Sequence of chain 2.A:
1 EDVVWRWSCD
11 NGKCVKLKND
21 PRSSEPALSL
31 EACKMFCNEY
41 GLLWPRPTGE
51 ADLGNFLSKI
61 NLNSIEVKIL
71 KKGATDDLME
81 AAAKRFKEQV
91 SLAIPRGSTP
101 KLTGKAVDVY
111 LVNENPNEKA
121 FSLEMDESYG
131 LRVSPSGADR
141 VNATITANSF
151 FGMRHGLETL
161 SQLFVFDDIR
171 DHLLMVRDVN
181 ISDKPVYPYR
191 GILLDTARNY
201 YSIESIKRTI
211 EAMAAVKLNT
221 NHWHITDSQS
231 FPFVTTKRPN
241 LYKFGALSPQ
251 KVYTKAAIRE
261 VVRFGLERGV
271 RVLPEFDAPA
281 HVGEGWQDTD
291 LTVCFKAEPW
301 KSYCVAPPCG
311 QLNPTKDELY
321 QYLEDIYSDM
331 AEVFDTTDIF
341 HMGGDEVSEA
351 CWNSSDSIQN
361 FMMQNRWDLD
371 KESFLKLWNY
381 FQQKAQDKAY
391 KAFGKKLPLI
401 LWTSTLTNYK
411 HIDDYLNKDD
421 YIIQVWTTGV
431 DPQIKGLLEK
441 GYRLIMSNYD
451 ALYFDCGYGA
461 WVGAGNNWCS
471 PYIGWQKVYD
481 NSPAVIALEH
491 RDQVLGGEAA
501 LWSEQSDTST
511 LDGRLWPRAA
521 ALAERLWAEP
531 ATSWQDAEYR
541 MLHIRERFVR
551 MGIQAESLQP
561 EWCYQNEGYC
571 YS

Binding-site contacts:
Ligand atom O6 contacts residue TRP502 of chain 1.A at 3.7 Å.
Ligand atom O4 contacts residue GLU504 of chain 1.A at 2.4 Å (salt-bridge).
Ligand atom O6 contacts residue ASP455 of chain 1.A at 2.8 Å (salt-bridge).
Ligand atom C6 contacts residue TRP468 of chain 1.A at 3.7 Å (hydrophobic).
Ligand atom C7 contacts residue LYS301 of chain 1.A at 3.3 Å.
Ligand atom C9 contacts residue ASP345 of chain 1.A at 3.1 Å.
Ligand atom C4 contacts residue GLU504 of chain 1.A at 3.2 Å.
Ligand atom O4 contacts residue ARG198 of chain 1.A at 2.7 Å (salt-bridge).
Ligand atom C2 contacts residue TRP468 of chain 1.A at 3.7 Å (hydrophobic).
Ligand atom C8 contacts residue LYS301 of chain 1.A at 3.3 Å.
Ligand atom C8 contacts residue TRP468 of chain 1.A at 3.6 Å (hydrophobic).
Ligand atom C6 contacts residue VAL305 of chain 1.A at 3.1 Å (hydrophobic).
Ligand atom C6 contacts residue GLU504 of chain 1.A at 3.7 Å.
Ligand atom N2 contacts residue LYS301 of chain 1.A at 3.0 Å (salt-bridge).
Ligand atom C1 contacts residue LYS301 of chain 1.A at 3.4 Å.
Ligand atom C8 contacts residue TRP502 of chain 1.A at 3.6 Å (hydrophobic).
Ligand atom C6 contacts residue TRP426 of chain 1.A at 3.5 Å (hydrophobic).
Ligand atom C8 contacts residue SER572 of chain 2.A at 3.5 Å.
Ligand atom C5 contacts residue TRP502 of chain 1.A at 3.6 Å (hydrophobic).
Ligand atom O6 contacts residue TRP426 of chain 1.A at 3.4 Å.
Ligand atom C6 contacts residue ASP455 of chain 1.A at 3.4 Å.
Ligand atom O5 contacts residue TRP468 of chain 1.A at 3.7 Å.
Ligand atom O5 contacts residue TRP468 of chain 1.A at 3.7 Å.
Ligand atom C3 contacts residue ARG198 of chain 1.A at 3.7 Å.
Ligand atom N2 contacts residue ALA306 of chain 1.A at 3.6 Å.
Ligand atom O4 contacts residue TRP502 of chain 1.A at 3.3 Å.
Ligand atom O3 contacts residue HIS281 of chain 1.A at 3.2 Å.
Ligand atom C8 contacts residue TYR453 of chain 1.A at 3.0 Å (hydrophobic).
Ligand atom O4 contacts residue TRP468 of chain 1.A at 3.6 Å.
Ligand atom O6 contacts residue LYS301 of chain 1.A at 3.5 Å.
Ligand atom O6 contacts residue VAL305 of chain 1.A at 3.0 Å (h-bond).
Ligand atom C6 contacts residue TRP468 of chain 1.A at 3.4 Å (hydrophobic).
Ligand atom O6 contacts residue TRP468 of chain 1.A at 2.6 Å (h-bond).
Ligand atom C1 contacts residue VAL305 of chain 1.A at 3.7 Å (hydrophobic).
Ligand atom O3 contacts residue ARG198 of chain 1.A at 2.5 Å (salt-bridge).
Ligand atom C6 contacts residue TRP502 of chain 1.A at 3.7 Å (hydrophobic).
Ligand atom O6 contacts residue TYR453 of chain 1.A at 3.6 Å.
Ligand atom O3 contacts residue GLU504 of chain 1.A at 3.7 Å.
Ligand atom C7 contacts residue TRP426 of chain 1.A at 3.6 Å (hydrophobic).
Ligand atom N2 contacts residue VAL305 of chain 1.A at 3.1 Å (h-bond).

A small-molecule ligand and the protein it binds are described below.
Small molecule (SMILES): CC(=O)N[C@@H]1[C@@H](O)[C@H](O[C@@H]2O[C@H](CO)[C@@H](O[C@@H]3O[C@H](CO)[C@@H](O[C@@H]4O[C@H](CO)[C@@H](O)[C@H](O)[C@H]4[N+](C)(C)C)[C@H](O)[C@H]3NC(C)=O)[C@H](O)[C@H]2NC(C)=O)[C@@H](CO)O[C@H]1O

Sequence of chain 1.A:
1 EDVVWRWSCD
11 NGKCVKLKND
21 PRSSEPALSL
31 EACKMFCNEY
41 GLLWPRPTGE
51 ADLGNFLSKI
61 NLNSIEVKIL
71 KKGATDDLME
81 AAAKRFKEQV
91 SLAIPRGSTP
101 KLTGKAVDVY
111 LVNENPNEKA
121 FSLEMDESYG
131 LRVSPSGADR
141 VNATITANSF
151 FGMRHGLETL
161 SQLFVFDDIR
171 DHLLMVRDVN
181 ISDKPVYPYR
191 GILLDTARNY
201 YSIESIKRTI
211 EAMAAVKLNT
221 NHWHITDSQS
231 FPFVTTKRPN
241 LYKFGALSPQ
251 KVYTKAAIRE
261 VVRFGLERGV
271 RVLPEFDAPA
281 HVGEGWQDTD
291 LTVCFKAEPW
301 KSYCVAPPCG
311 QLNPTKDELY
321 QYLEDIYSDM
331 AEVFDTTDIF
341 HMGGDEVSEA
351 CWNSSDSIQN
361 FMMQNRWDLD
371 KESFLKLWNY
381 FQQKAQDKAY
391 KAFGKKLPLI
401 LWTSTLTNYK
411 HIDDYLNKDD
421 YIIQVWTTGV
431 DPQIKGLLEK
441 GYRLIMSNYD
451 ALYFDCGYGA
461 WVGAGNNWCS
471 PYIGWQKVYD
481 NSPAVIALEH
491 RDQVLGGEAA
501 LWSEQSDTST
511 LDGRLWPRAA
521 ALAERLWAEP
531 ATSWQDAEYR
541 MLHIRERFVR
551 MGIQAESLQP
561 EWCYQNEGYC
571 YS